The small molecule below binds the protein below.
Small molecule (SMILES): O=C(NC1CCN(CC(F)(F)F)CC1)c1ccc(-c2cccc(F)c2)nc1

Binding-site contacts:
Ligand atom C16 contacts residue TRP107 of chain 1.B at 3.9 Å (hydrophobic).
Ligand atom C5 contacts residue GSH1 of chain 1.F at 3.9 Å.
Ligand atom C12 contacts residue PHE12 of chain 1.B at 3.6 Å (hydrophobic).
Ligand atom N20 contacts residue TRP107 of chain 1.B at 3.8 Å.
Ligand atom C3 contacts residue TYR155 of chain 1.B at 3.6 Å (hydrophobic).
Ligand atom C1 contacts residue ASP99 of chain 1.B at 4.1 Å.
Ligand atom C4 contacts residue TRP107 of chain 1.B at 3.7 Å (hydrophobic).
Ligand atom C18 contacts residue TRP107 of chain 1.B at 3.9 Å (hydrophobic).
Ligand atom F24 contacts residue MET102 of chain 1.B at 4.0 Å.
Ligand atom C4 contacts residue GSH1 of chain 1.F at 3.5 Å.
Ligand atom C1 contacts residue MET102 of chain 1.B at 3.6 Å (hydrophobic).
Ligand atom C3 contacts residue MET102 of chain 1.B at 3.7 Å (hydrophobic).
Ligand atom N21 contacts residue MET14 of chain 1.B at 3.7 Å.
Ligand atom C8 contacts residue PHE12 of chain 1.B at 3.9 Å (hydrophobic).
Ligand atom C12 contacts residue GLN39 of chain 1.B at 3.4 Å.
Ligand atom C1 contacts residue TYR155 of chain 1.B at 3.7 Å (hydrophobic).
Ligand atom C1 contacts residue ARG17 of chain 1.B at 3.9 Å.
Ligand atom C11 contacts residue MET14 of chain 1.B at 3.4 Å (hydrophobic).
Ligand atom F27 contacts residue GLN39 of chain 1.B at 2.5 Å.
Ligand atom C6 contacts residue GLY16 of chain 1.B at 4.1 Å.
Ligand atom F26 contacts residue PHE12 of chain 1.B at 3.5 Å.
Ligand atom F25 contacts residue MET14 of chain 1.B at 3.8 Å.
Ligand atom C10 contacts residue GLN39 of chain 1.B at 3.2 Å.
Ligand atom C15 contacts residue TRP107 of chain 1.B at 3.6 Å (hydrophobic).
Ligand atom C5 contacts residue TRP107 of chain 1.B at 3.8 Å (hydrophobic).
Ligand atom F26 contacts residue GLN39 of chain 1.B at 3.7 Å.
Ligand atom C19 contacts residue GLN39 of chain 1.B at 3.3 Å.
Ligand atom C12 contacts residue MET14 of chain 1.B at 3.6 Å (hydrophobic).
Ligand atom F24 contacts residue ILE158 of chain 1.B at 4.0 Å.
Ligand atom C14 contacts residue MET102 of chain 1.B at 4.0 Å (hydrophobic).
Ligand atom F24 contacts residue CYS159 of chain 1.B at 3.9 Å.
Ligand atom N22 contacts residue GLN39 of chain 1.B at 3.5 Å (h-bond).
Ligand atom C2 contacts residue ARG17 of chain 1.B at 3.5 Å.
Ligand atom C5 contacts residue ARG17 of chain 1.B at 4.0 Å.
Ligand atom C10 contacts residue PHE12 of chain 1.B at 3.9 Å (hydrophobic).
Ligand atom O23 contacts residue TRP107 of chain 1.B at 3.2 Å.
Ligand atom N20 contacts residue GLY16 of chain 1.B at 4.1 Å.
Ligand atom O23 contacts residue LEU202 of chain 1.B at 3.6 Å.
Ligand atom F24 contacts residue THR162 of chain 1.B at 4.1 Å.
Ligand atom C7 contacts residue TRP107 of chain 1.B at 3.7 Å (hydrophobic).

Sequence of chain 1.B:
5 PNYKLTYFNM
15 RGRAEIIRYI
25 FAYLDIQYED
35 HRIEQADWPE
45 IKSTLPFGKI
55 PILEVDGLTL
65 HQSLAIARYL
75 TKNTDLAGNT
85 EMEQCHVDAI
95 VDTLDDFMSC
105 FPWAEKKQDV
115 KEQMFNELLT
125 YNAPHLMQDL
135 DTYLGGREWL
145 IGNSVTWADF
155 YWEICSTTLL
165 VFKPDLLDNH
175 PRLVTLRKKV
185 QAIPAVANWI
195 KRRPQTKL